The protein below binds the small molecule below.
Small molecule (SMILES): CC(=O)N[C@H]1[C@H](O[C@H]2[C@H](O)[C@@H](NC(C)=O)CO[C@@H]2CO)O[C@H](CO)[C@@H](O[C@@H]2O[C@H](CO)[C@@H](O)[C@H](O)[C@@H]2O)[C@@H]1O

Binding-site contacts:
Ligand atom O4 contacts residue NAG2 of chain 1.MA at 4.1 Å.
Ligand atom C6 contacts residue NAG2 of chain 1.MA at 3.6 Å.
Ligand atom C2 contacts residue ASN332 of chain 1.H at 2.5 Å.
Ligand atom C6 contacts residue ASN332 of chain 1.H at 4.4 Å.
Ligand atom C5 contacts residue ASN332 of chain 1.H at 3.4 Å.
Ligand atom C7 contacts residue SER333 of chain 1.H at 4.4 Å.
Ligand atom O5 contacts residue SER357 of chain 1.H at 4.5 Å.
Ligand atom O5 contacts residue ASN332 of chain 1.H at 2.1 Å (h-bond).
Ligand atom O7 contacts residue ASN332 of chain 1.H at 4.2 Å.
Ligand atom O6 contacts residue ASN332 of chain 1.H at 4.1 Å.
Ligand atom O3 contacts residue NAG1 of chain 1.MA at 4.4 Å.
Ligand atom N2 contacts residue SER333 of chain 1.H at 3.8 Å.
Ligand atom C2 contacts residue SER357 of chain 1.H at 4.0 Å.
Ligand atom C8 contacts residue SER333 of chain 1.H at 3.9 Å.
Ligand atom O6 contacts residue NAG2 of chain 1.MA at 3.5 Å (h-bond).
Ligand atom C5 contacts residue BMA3 of chain 1.MA at 4.4 Å.
Ligand atom C3 contacts residue ASN332 of chain 1.H at 3.8 Å.
Ligand atom C7 contacts residue ASN332 of chain 1.H at 3.9 Å.
Ligand atom O7 contacts residue NAG1 of chain 1.MA at 3.1 Å (h-bond).
Ligand atom C7 contacts residue SER357 of chain 1.H at 4.0 Å.
Ligand atom N2 contacts residue ASN332 of chain 1.H at 3.1 Å (h-bond).
Ligand atom C8 contacts residue THR341 of chain 1.H at 3.9 Å.
Ligand atom C7 contacts residue NAG1 of chain 1.MA at 4.3 Å.
Ligand atom O7 contacts residue SER357 of chain 1.H at 3.6 Å (h-bond).
Ligand atom C3 contacts residue NAG2 of chain 1.MA at 4.3 Å.
Ligand atom N2 contacts residue NAG2 of chain 1.MA at 4.4 Å.
Ligand atom C4 contacts residue ASN332 of chain 1.H at 4.1 Å.
Ligand atom N2 contacts residue SER357 of chain 1.H at 4.2 Å.
Ligand atom C1 contacts residue SER357 of chain 1.H at 4.0 Å.
Ligand atom O7 contacts residue ASN355 of chain 1.H at 3.6 Å.
Ligand atom C1 contacts residue ASN332 of chain 1.H at 1.4 Å.
Ligand atom C5 contacts residue NAG1 of chain 1.MA at 4.3 Å.

Sequence of chain 1.H:
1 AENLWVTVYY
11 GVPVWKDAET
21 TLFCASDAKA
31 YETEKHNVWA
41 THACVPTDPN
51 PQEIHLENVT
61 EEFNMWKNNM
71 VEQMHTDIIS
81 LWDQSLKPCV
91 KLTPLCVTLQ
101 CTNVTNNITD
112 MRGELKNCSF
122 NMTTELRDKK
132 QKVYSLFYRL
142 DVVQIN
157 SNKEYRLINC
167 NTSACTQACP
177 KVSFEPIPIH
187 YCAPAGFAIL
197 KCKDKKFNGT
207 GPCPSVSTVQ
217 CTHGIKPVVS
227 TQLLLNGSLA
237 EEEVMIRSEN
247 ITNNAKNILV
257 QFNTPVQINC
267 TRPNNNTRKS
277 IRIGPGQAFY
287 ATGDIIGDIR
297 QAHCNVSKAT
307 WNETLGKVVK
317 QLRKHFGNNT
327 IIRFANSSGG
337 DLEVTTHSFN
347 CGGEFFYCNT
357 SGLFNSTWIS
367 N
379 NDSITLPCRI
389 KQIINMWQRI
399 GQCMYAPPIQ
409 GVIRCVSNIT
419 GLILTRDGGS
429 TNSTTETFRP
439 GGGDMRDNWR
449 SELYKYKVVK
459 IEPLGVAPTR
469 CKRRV